Sequence of chain 1.A:
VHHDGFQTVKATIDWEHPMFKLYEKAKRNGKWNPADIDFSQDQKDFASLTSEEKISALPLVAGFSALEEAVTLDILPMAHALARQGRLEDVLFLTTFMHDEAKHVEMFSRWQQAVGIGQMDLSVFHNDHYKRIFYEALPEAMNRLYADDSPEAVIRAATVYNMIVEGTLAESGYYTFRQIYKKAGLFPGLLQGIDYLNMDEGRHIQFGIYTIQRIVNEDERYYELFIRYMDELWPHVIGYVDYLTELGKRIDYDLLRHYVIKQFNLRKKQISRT

This protein binds this small molecule.
Small molecule (SMILES): CCCCCCCC(=O)O

Binding-site contacts:
Ligand atom C4 contacts residue GLY188 of chain 1.A at 3.9 Å.
Ligand atom C7 contacts residue LEU259 of chain 1.A at 4.3 Å (hydrophobic).
Ligand atom C2 contacts residue TYR255 of chain 1.A at 4.1 Å (hydrophobic).
Ligand atom C5 contacts residue VAL286 of chain 1.A at 4.5 Å (hydrophobic).
Ligand atom C6 contacts residue THR191 of chain 1.A at 3.8 Å.
Ligand atom C5 contacts residue SER187 of chain 1.A at 3.9 Å.
Ligand atom C8 contacts residue LEU282 of chain 1.A at 3.2 Å (hydrophobic).
Ligand atom C6 contacts residue VAL256 of chain 1.A at 4.2 Å (hydrophobic).
Ligand atom C4 contacts residue LEU184 of chain 1.A at 3.9 Å (hydrophobic).
Ligand atom C3 contacts residue GLY188 of chain 1.A at 3.6 Å.
Ligand atom O2 contacts residue TYR255 of chain 1.A at 3.5 Å (h-bond).
Ligand atom C6 contacts residue VAL286 of chain 1.A at 3.8 Å (hydrophobic).
Ligand atom C7 contacts residue VAL256 of chain 1.A at 4.4 Å (hydrophobic).
Ligand atom O2 contacts residue LEU259 of chain 1.A at 4.4 Å.
Ligand atom O2 contacts residue GLY78 of chain 1.A at 4.4 Å.
Ligand atom C2 contacts residue LEU184 of chain 1.A at 3.2 Å (hydrophobic).
Ligand atom C1 contacts residue LEU75 of chain 1.A at 4.4 Å (hydrophobic).
Ligand atom C1 contacts residue PHE79 of chain 1.A at 4.4 Å (hydrophobic).
Ligand atom C7 contacts residue THR191 of chain 1.A at 4.2 Å.
Ligand atom C2 contacts residue GLY188 of chain 1.A at 3.9 Å.
Ligand atom C3 contacts residue LEU259 of chain 1.A at 4.2 Å (hydrophobic).
Ligand atom C5 contacts residue GLY188 of chain 1.A at 4.0 Å.
Ligand atom C4 contacts residue SER187 of chain 1.A at 4.1 Å.
Ligand atom C1 contacts residue TYR255 of chain 1.A at 3.9 Å (hydrophobic).
Ligand atom C1 contacts residue LEU184 of chain 1.A at 4.3 Å (hydrophobic).
Ligand atom O1 contacts residue PHE79 of chain 1.A at 4.2 Å.
Ligand atom C5 contacts residue THR191 of chain 1.A at 3.5 Å.
Ligand atom O1 contacts residue LEU82 of chain 1.A at 4.0 Å.
Ligand atom C3 contacts residue TYR255 of chain 1.A at 4.4 Å (hydrophobic).
Ligand atom O2 contacts residue LEU75 of chain 1.A at 3.4 Å.
Ligand atom C3 contacts residue LEU75 of chain 1.A at 3.8 Å (hydrophobic).
Ligand atom C8 contacts residue THR191 of chain 1.A at 4.0 Å.
Ligand atom C3 contacts residue LEU184 of chain 1.A at 4.0 Å (hydrophobic).
Ligand atom O1 contacts residue TYR255 of chain 1.A at 4.4 Å.
Ligand atom O1 contacts residue GLY78 of chain 1.A at 4.0 Å.
Ligand atom O2 contacts residue PHE79 of chain 1.A at 4.4 Å.